The small molecule below binds the protein below.
Small molecule (SMILES): Nc1ccn([C@H]2C[C@H](O)[C@@H](CO[P](=O)(O)O[P](=O)(O)OP(=O)(O)O)O2)c(=O)n1

Sequence of chain 1.A:
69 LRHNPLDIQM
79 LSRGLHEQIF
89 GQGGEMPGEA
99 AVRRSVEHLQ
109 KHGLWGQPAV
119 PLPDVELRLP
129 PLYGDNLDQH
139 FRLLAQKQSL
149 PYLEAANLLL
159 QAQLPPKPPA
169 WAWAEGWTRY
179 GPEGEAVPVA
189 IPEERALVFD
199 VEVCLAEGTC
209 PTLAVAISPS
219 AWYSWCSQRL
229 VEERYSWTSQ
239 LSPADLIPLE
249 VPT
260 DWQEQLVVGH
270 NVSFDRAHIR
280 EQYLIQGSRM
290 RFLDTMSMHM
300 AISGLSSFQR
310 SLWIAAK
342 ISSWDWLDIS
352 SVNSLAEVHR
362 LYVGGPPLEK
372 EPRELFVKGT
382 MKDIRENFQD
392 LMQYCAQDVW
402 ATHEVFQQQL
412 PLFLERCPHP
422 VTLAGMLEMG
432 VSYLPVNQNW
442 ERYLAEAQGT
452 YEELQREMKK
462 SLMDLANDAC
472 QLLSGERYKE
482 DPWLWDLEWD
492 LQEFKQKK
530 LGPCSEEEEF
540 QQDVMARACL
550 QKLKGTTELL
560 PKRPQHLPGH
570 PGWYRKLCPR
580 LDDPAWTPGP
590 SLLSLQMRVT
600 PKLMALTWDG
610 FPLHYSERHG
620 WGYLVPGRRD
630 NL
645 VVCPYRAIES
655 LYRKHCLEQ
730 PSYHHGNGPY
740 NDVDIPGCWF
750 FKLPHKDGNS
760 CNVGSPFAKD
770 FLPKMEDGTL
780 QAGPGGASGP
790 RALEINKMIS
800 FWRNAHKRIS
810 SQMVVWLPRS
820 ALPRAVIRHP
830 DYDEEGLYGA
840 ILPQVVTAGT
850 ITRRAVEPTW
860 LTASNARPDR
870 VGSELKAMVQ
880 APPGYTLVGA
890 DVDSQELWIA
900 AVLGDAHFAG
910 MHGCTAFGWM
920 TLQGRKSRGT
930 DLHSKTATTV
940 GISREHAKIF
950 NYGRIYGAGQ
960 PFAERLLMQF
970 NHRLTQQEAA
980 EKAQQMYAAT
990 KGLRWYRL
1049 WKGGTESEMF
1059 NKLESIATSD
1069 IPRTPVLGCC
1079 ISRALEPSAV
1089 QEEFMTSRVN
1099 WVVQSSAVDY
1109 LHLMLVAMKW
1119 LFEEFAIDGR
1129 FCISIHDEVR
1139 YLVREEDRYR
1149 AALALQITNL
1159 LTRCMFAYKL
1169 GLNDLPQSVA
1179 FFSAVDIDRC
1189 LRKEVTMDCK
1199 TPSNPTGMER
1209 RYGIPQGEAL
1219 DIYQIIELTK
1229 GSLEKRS

Binding-site contacts:
Ligand atom PA contacts residue CA1 of chain 1.F at 3.6 Å.
Ligand atom O2B contacts residue HIS932 of chain 1.A at 3.1 Å (h-bond).
Ligand atom O2A contacts residue LYS1191 of chain 1.A at 4.0 Å.
Ligand atom O3B contacts residue LYS947 of chain 1.A at 2.8 Å (salt-bridge).
Ligand atom N4 contacts residue ILE948 of chain 1.A at 3.4 Å.
Ligand atom C4' contacts residue HIS1134 of chain 1.A at 3.6 Å.
Ligand atom O2B contacts residue TYR951 of chain 1.A at 3.0 Å (h-bond).
Ligand atom C2' contacts residue GLU895 of chain 1.A at 3.8 Å.
Ligand atom O1G contacts residue ARG943 of chain 1.A at 3.5 Å (salt-bridge).
Ligand atom PA contacts residue LYS947 of chain 1.A at 3.7 Å.
Ligand atom C4' contacts residue ASP1135 of chain 1.A at 3.6 Å.
Ligand atom C3' contacts residue ASP1135 of chain 1.A at 3.7 Å.
Ligand atom C6 contacts residue TYR951 of chain 1.A at 3.9 Å (hydrophobic).
Ligand atom O3A contacts residue CA1 of chain 1.F at 3.9 Å.
Ligand atom C5 contacts residue TYR951 of chain 1.A at 3.4 Å (hydrophobic).
Ligand atom O2 contacts residue TYR955 of chain 1.A at 3.8 Å.
Ligand atom O3' contacts residue ASP1135 of chain 1.A at 3.7 Å.
Ligand atom O2G contacts residue ARG943 of chain 1.A at 2.9 Å (salt-bridge).
Ligand atom O3G contacts residue CA1 of chain 1.F at 4.0 Å.
Ligand atom PB contacts residue LYS947 of chain 1.A at 4.0 Å.
Ligand atom C3' contacts residue HIS1134 of chain 1.A at 3.9 Å.
Ligand atom C1' contacts residue HIS1134 of chain 1.A at 3.7 Å.
Ligand atom O1G contacts residue LYS947 of chain 1.A at 2.5 Å (salt-bridge).
Ligand atom O1A contacts residue LYS947 of chain 1.A at 3.0 Å (salt-bridge).
Ligand atom O3A contacts residue LYS947 of chain 1.A at 3.6 Å.
Ligand atom O3A contacts residue TYR951 of chain 1.A at 3.8 Å.
Ligand atom C5' contacts residue TYR951 of chain 1.A at 3.6 Å (hydrophobic).
Ligand atom PG contacts residue ARG943 of chain 1.A at 3.7 Å.
Ligand atom C4 contacts residue TYR951 of chain 1.A at 3.5 Å (hydrophobic).
Ligand atom O3G contacts residue LYS925 of chain 1.A at 3.9 Å.
Ligand atom C2' contacts residue TYR951 of chain 1.A at 3.8 Å (hydrophobic).
Ligand atom PB contacts residue CA1 of chain 1.F at 3.8 Å.
Ligand atom N4 contacts residue TYR951 of chain 1.A at 3.3 Å.
Ligand atom O2G contacts residue HIS932 of chain 1.A at 3.4 Å.
Ligand atom O3' contacts residue HIS1134 of chain 1.A at 3.1 Å (h-bond).
Ligand atom O2A contacts residue CA1 of chain 1.F at 2.4 Å.
Ligand atom PG contacts residue LYS947 of chain 1.A at 3.4 Å.
Ligand atom O4' contacts residue HIS1134 of chain 1.A at 3.2 Å (h-bond).
Ligand atom PB contacts residue TYR951 of chain 1.A at 4.0 Å.
Ligand atom O1B contacts residue CA1 of chain 1.F at 2.8 Å.